Binding-site contacts:
Ligand atom N1 contacts residue ASN48 of chain 1.A at 3.8 Å.
Ligand atom O1B contacts residue LYS185 of chain 1.C at 2.2 Å.
Ligand atom O5' contacts residue SER184 of chain 1.C at 4.2 Å.
Ligand atom O2' contacts residue ARG50 of chain 1.A at 4.2 Å.
Ligand atom O4' contacts residue ILE182 of chain 1.C at 3.2 Å.
Ligand atom C6 contacts residue ASN48 of chain 1.A at 4.0 Å.
Ligand atom N1 contacts residue ARG50 of chain 1.A at 2.7 Å (salt-bridge).
Ligand atom O4' contacts residue PHE183 of chain 1.C at 4.0 Å.
Ligand atom O1A contacts residue PHE333 of chain 1.C at 3.9 Å.
Ligand atom C6 contacts residue TYR330 of chain 1.C at 3.7 Å (hydrophobic).
Ligand atom C2 contacts residue ARG50 of chain 1.A at 3.3 Å.
Ligand atom PG contacts residue ARG50 of chain 1.A at 3.9 Å.
Ligand atom C5' contacts residue PHE333 of chain 1.C at 3.9 Å (hydrophobic).
Ligand atom O3G contacts residue ARG50 of chain 1.A at 3.7 Å.
Ligand atom O3A contacts residue LYS185 of chain 1.C at 3.4 Å.
Ligand atom O2A contacts residue ARG50 of chain 1.A at 3.4 Å (salt-bridge).
Ligand atom O3B contacts residue LYS185 of chain 1.C at 3.8 Å.
Ligand atom O5' contacts residue LYS185 of chain 1.C at 3.6 Å (salt-bridge).
Ligand atom O2G contacts residue ARG50 of chain 1.A at 2.4 Å (salt-bridge).
Ligand atom C1' contacts residue ILE182 of chain 1.C at 3.7 Å (hydrophobic).
Ligand atom N1 contacts residue ILE49 of chain 1.A at 3.6 Å.
Ligand atom C5 contacts residue ARG50 of chain 1.A at 3.1 Å.
Ligand atom C5' contacts residue PHE183 of chain 1.C at 3.3 Å (hydrophobic).
Ligand atom O1A contacts residue GLY334 of chain 1.C at 3.3 Å.
Ligand atom N7 contacts residue ARG50 of chain 1.A at 3.0 Å.
Ligand atom N6 contacts residue ASN48 of chain 1.A at 3.3 Å (h-bond).
Ligand atom N6 contacts residue TYR330 of chain 1.C at 3.0 Å (h-bond).
Ligand atom C2' contacts residue ARG50 of chain 1.A at 4.0 Å.
Ligand atom N3 contacts residue ARG50 of chain 1.A at 3.9 Å.
Ligand atom C2 contacts residue LEU205 of chain 1.C at 4.1 Å (hydrophobic).
Ligand atom C4' contacts residue PHE183 of chain 1.C at 3.3 Å (hydrophobic).
Ligand atom C8 contacts residue ARG50 of chain 1.A at 3.2 Å.
Ligand atom N9 contacts residue ARG50 of chain 1.A at 4.0 Å.
Ligand atom PB contacts residue LYS185 of chain 1.C at 3.5 Å.
Ligand atom C6 contacts residue ARG50 of chain 1.A at 3.1 Å.
Ligand atom N1 contacts residue TYR330 of chain 1.C at 3.8 Å.
Ligand atom C4 contacts residue ARG50 of chain 1.A at 3.8 Å.
Ligand atom C5' contacts residue SER184 of chain 1.C at 4.1 Å.
Ligand atom O5' contacts residue PHE183 of chain 1.C at 3.8 Å.
Ligand atom N6 contacts residue ARG50 of chain 1.A at 3.0 Å.

Sequence of chain 1.C:
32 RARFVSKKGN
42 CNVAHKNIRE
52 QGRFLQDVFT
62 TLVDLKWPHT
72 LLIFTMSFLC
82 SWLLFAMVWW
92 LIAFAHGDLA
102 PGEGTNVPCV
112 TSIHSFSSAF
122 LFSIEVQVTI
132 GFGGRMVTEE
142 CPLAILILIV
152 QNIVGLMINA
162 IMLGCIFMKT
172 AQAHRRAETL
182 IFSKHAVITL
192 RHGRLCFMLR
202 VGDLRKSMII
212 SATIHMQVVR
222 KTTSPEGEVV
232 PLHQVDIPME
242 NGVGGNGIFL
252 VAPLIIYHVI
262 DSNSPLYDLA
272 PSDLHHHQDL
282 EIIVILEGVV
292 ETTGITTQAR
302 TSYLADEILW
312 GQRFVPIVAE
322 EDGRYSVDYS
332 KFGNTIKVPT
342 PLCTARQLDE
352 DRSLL

Sequence of chain 1.A:
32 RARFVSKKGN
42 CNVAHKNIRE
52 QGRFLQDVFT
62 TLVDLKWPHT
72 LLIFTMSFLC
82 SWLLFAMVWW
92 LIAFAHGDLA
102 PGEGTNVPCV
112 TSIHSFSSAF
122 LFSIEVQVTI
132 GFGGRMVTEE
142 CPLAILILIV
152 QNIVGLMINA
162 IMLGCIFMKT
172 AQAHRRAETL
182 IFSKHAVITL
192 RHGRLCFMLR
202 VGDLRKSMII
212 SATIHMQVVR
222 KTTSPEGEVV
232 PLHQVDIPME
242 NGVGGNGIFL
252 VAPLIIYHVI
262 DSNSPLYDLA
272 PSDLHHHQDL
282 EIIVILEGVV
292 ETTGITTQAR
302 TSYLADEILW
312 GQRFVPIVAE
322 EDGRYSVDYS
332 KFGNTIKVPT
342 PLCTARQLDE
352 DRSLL

Sequence of chain 1.B:
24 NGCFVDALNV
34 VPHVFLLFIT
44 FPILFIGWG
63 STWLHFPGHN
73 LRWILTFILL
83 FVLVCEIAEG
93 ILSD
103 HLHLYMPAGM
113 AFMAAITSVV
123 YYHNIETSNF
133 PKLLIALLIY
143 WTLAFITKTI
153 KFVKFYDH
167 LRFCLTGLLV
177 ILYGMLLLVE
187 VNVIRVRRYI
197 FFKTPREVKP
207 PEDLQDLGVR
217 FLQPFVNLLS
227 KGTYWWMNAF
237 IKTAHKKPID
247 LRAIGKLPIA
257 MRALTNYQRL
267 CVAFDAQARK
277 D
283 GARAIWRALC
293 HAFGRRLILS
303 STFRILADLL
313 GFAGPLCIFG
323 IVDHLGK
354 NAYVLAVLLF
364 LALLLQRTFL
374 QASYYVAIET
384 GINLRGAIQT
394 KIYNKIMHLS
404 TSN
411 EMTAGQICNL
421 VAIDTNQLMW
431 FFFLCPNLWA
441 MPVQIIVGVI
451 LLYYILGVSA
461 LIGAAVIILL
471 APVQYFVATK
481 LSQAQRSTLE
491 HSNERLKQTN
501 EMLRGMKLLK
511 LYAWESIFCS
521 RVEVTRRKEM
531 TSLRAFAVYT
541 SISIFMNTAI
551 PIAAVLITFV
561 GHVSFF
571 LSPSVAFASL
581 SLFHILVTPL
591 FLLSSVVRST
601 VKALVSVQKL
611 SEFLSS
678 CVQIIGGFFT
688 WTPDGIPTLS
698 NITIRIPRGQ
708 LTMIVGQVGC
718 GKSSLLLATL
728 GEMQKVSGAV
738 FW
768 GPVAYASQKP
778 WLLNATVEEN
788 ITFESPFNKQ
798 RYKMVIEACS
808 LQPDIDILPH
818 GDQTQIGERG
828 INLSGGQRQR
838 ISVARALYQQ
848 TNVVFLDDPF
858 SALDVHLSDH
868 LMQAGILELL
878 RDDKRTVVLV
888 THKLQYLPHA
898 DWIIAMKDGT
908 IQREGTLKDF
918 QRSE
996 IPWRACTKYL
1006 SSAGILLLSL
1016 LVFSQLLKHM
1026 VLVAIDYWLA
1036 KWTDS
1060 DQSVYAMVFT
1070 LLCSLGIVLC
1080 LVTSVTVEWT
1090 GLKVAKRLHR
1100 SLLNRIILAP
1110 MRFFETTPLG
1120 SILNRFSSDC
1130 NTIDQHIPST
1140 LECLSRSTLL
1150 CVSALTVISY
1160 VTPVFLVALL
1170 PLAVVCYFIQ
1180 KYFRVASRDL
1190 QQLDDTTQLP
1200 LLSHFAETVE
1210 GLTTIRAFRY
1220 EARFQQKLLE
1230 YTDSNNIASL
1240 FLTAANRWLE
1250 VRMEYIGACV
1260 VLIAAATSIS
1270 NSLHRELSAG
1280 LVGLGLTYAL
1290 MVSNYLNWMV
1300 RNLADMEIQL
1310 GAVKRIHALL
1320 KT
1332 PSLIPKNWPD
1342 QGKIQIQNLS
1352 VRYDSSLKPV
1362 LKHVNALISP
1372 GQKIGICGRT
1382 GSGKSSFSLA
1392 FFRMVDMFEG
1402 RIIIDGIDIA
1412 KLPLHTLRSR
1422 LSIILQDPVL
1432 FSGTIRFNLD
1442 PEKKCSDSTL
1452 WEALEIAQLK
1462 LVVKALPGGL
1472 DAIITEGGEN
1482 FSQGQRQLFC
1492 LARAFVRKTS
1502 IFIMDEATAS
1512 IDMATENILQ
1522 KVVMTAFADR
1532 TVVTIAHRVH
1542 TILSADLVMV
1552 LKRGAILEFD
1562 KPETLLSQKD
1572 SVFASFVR

This small molecule binds to this protein.
Small molecule (SMILES): Nc1ncnc2c1ncn2[C@@H]1O[C@H](COP(=O)(O)OP(=O)(O)OP(O)(O)=S)[C@@H](O)[C@H]1O